Binding-site contacts:
Ligand atom N4 contacts residue GLY47 of chain 1.K at 2.8 Å (h-bond).
Ligand atom O4 contacts residue THR1 of chain 1.K at 2.4 Å (h-bond).
Ligand atom C22 contacts residue THR1 of chain 1.K at 1.5 Å.
Ligand atom C4 contacts residue ASP126 of chain 1.L at 3.7 Å.
Ligand atom O3 contacts residue THR21 of chain 1.K at 2.9 Å (h-bond).
Ligand atom N1 contacts residue ASP126 of chain 1.L at 3.1 Å (salt-bridge).
Ligand atom C10 contacts residue THR21 of chain 1.K at 3.7 Å.
Ligand atom C9 contacts residue ALA49 of chain 1.K at 3.8 Å (hydrophobic).
Ligand atom C11 contacts residue THR21 of chain 1.K at 3.6 Å.
Ligand atom O7 contacts residue THR1 of chain 1.K at 3.6 Å.
Ligand atom C16 contacts residue GLY47 of chain 1.K at 3.6 Å.
Ligand atom C6 contacts residue THR21 of chain 1.K at 3.8 Å.
Ligand atom C17 contacts residue LYS33 of chain 1.K at 3.9 Å.
Ligand atom C9 contacts residue ALA20 of chain 1.K at 3.8 Å (hydrophobic).
Ligand atom C11 contacts residue GLY47 of chain 1.K at 3.7 Å.
Ligand atom C12 contacts residue THR21 of chain 1.K at 3.8 Å.
Ligand atom O4 contacts residue GLY47 of chain 1.K at 3.1 Å (h-bond).
Ligand atom C25 contacts residue GLY47 of chain 1.K at 3.1 Å.
Ligand atom C1 contacts residue PRO127 of chain 1.L at 3.8 Å (hydrophobic).
Ligand atom C8 contacts residue ALA27 of chain 1.K at 3.8 Å (hydrophobic).
Ligand atom C22 contacts residue TYR170 of chain 1.K at 3.6 Å (hydrophobic).
Ligand atom C24 contacts residue SER131 of chain 1.K at 3.5 Å.
Ligand atom C25 contacts residue THR1 of chain 1.K at 2.6 Å.
Ligand atom C26 contacts residue LYS33 of chain 1.K at 3.7 Å.
Ligand atom C17 contacts residue THR1 of chain 1.K at 1.4 Å.
Ligand atom C24 contacts residue THR1 of chain 1.K at 2.4 Å.
Ligand atom O2 contacts residue ALA49 of chain 1.K at 3.1 Å (h-bond).
Ligand atom N4 contacts residue THR1 of chain 1.K at 3.7 Å.
Ligand atom C23 contacts residue TYR170 of chain 1.K at 3.2 Å (hydrophobic).
Ligand atom C28 contacts residue ALA20 of chain 1.K at 3.7 Å (hydrophobic).
Ligand atom C26 contacts residue THR1 of chain 1.K at 3.5 Å.
Ligand atom C3 contacts residue PRO127 of chain 1.L at 3.8 Å (hydrophobic).
Ligand atom C16 contacts residue THR1 of chain 1.K at 2.3 Å.
Ligand atom C7 contacts residue ASP126 of chain 1.L at 3.7 Å.
Ligand atom C23 contacts residue ARG19 of chain 1.K at 3.2 Å.
Ligand atom N2 contacts residue THR21 of chain 1.K at 2.8 Å (h-bond).
Ligand atom C23 contacts residue THR1 of chain 1.K at 2.4 Å.
Ligand atom O3 contacts residue ALA20 of chain 1.K at 3.2 Å.
Ligand atom C15 contacts residue GLY47 of chain 1.K at 3.6 Å.
Ligand atom C28 contacts residue ALA49 of chain 1.K at 3.5 Å (hydrophobic).

Sequence of chain 1.L:
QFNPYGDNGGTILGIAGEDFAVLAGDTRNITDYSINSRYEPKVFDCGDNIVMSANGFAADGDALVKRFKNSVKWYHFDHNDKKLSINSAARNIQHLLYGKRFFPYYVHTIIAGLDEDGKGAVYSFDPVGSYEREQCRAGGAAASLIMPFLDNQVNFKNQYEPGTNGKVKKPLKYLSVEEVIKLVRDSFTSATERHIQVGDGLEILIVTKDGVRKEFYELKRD

The small molecule below binds the protein below.
Small molecule (SMILES): CCCCCC(=O)N[C@H](C(=O)N[C@@H](CCC(=O)N(C)C)C(=O)N[C@@H](CC(C)C)[C@@H](O)[C@H](C)CO)C(C)C

Sequence of chain 1.K:
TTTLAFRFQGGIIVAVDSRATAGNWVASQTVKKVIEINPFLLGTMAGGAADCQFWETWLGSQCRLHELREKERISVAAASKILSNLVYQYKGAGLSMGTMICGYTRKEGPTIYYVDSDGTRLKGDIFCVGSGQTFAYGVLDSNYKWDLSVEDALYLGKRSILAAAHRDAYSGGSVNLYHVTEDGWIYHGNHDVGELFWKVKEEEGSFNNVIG